Binding-site contacts:
Ligand atom C2 contacts residue ALA315 of chain 1.A at 3.0 Å (hydrophobic).
Ligand atom C6 contacts residue THR316 of chain 1.A at 3.9 Å.
Ligand atom C contacts residue GLY317 of chain 1.A at 3.5 Å.
Ligand atom S20 contacts residue TYR147 of chain 1.A at 3.9 Å.
Ligand atom C21 contacts residue SER61 of chain 1.A at 2.9 Å.
Ligand atom O contacts residue GLY317 of chain 1.A at 3.7 Å.
Ligand atom C7 contacts residue GLY317 of chain 1.A at 3.5 Å.
Ligand atom C5 contacts residue GLY317 of chain 1.A at 4.0 Å.
Ligand atom C4 contacts residue ALA315 of chain 1.A at 4.0 Å (hydrophobic).
Ligand atom O23 contacts residue ALA315 of chain 1.A at 2.8 Å (h-bond).
Ligand atom O24 contacts residue GLY314 of chain 1.A at 3.7 Å.
Ligand atom C2 contacts residue THR316 of chain 1.A at 3.6 Å.
Ligand atom N1 contacts residue ALA315 of chain 1.A at 2.6 Å (h-bond).
Ligand atom O23 contacts residue SER61 of chain 1.A at 2.5 Å (h-bond).
Ligand atom C22 contacts residue LEU116 of chain 1.A at 3.9 Å (hydrophobic).
Ligand atom O23 contacts residue GLY314 of chain 1.A at 3.7 Å.
Ligand atom C3 contacts residue ALA315 of chain 1.A at 3.3 Å (hydrophobic).
Ligand atom O17 contacts residue TYR218 of chain 1.A at 3.6 Å.
Ligand atom C21 contacts residue ALA315 of chain 1.A at 3.5 Å (hydrophobic).
Ligand atom O16 contacts residue SER61 of chain 1.A at 2.7 Å (h-bond).
Ligand atom C5 contacts residue THR316 of chain 1.A at 3.8 Å.
Ligand atom O16 contacts residue LYS64 of chain 1.A at 3.2 Å (salt-bridge).
Ligand atom O16 contacts residue ALA217 of chain 1.A at 4.0 Å.
Ligand atom C18 contacts residue SER61 of chain 1.A at 3.4 Å.
Ligand atom O1 contacts residue TYR218 of chain 1.A at 3.4 Å.
Ligand atom S13 contacts residue SER61 of chain 1.A at 3.7 Å.
Ligand atom C19 contacts residue LEU116 of chain 1.A at 3.9 Å (hydrophobic).
Ligand atom O16 contacts residue TYR218 of chain 1.A at 3.4 Å.
Ligand atom S13 contacts residue ASN149 of chain 1.A at 3.6 Å.
Ligand atom O24 contacts residue ALA315 of chain 1.A at 3.4 Å (h-bond).
Ligand atom C15 contacts residue SER61 of chain 1.A at 3.7 Å.
Ligand atom O24 contacts residue SER61 of chain 1.A at 3.5 Å (h-bond).
Ligand atom O16 contacts residue ASN149 of chain 1.A at 3.5 Å (h-bond).
Ligand atom C7 contacts residue THR316 of chain 1.A at 3.8 Å.
Ligand atom O25 contacts residue GLY317 of chain 1.A at 3.7 Å.
Ligand atom C3 contacts residue THR316 of chain 1.A at 3.7 Å.
Ligand atom O23 contacts residue GLY60 of chain 1.A at 3.9 Å.
Ligand atom C6 contacts residue GLY317 of chain 1.A at 3.8 Å.
Ligand atom C4 contacts residue THR316 of chain 1.A at 3.7 Å.
Ligand atom O17 contacts residue ASN149 of chain 1.A at 2.5 Å (h-bond).

A protein and the small-molecule ligand that binds it are described below.
Small molecule (SMILES): O=C(O)c1ccc(NS(=O)(=O)c2ccsc2C(=O)O)c(O)c1

Sequence of chain 1.A:
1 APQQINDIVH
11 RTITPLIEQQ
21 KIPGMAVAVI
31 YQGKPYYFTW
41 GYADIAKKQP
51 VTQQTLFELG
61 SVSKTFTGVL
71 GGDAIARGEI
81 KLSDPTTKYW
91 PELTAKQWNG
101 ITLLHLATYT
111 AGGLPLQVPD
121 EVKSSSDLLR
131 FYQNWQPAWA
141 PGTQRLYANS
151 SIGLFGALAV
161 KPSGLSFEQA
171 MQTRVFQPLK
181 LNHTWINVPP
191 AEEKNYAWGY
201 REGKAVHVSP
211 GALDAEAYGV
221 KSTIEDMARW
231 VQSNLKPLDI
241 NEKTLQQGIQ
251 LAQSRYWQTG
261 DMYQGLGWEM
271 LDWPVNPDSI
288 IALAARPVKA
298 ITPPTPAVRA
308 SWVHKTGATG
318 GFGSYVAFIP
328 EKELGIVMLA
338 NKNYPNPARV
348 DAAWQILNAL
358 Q